Sequence of chain 11.D:
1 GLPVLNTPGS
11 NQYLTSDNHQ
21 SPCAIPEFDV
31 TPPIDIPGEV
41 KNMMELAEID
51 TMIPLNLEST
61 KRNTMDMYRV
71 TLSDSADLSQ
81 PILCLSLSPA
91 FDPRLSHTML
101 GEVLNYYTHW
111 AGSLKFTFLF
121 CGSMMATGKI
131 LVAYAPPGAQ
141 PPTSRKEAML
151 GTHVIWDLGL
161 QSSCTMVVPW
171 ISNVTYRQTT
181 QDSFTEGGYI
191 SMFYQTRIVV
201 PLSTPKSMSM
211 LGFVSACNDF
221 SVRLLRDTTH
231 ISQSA

The protein below binds the small molecule below.
Small molecule (SMILES): CCOC(=O)c1ccc(OCCCC2CCN(c3ccc(C)nn3)CC2)cc1

Sequence of chain 11.B:
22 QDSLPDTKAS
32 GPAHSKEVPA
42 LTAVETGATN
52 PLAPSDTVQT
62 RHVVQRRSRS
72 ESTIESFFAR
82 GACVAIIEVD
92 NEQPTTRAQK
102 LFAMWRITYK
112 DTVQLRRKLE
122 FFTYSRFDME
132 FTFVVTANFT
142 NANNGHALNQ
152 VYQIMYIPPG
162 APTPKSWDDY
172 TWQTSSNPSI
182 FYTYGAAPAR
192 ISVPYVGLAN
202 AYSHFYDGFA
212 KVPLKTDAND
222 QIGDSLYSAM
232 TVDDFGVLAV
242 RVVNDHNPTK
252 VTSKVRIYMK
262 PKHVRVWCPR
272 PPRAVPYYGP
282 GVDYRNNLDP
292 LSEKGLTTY

Sequence of chain 12.D:
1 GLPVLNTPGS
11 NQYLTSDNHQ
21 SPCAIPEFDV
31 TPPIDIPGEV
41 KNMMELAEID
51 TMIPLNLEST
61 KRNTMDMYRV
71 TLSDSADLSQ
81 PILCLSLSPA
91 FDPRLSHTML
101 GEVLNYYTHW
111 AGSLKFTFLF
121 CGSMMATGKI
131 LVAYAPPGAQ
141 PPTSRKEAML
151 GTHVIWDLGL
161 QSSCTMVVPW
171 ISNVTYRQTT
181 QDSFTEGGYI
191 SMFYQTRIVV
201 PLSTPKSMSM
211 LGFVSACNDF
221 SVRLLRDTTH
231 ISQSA

Binding-site contacts:
Ligand atom C9 contacts residue VAL194 of chain 11.B at 3.8 Å (hydrophobic).
Ligand atom C10 contacts residue PHE132 of chain 11.B at 3.7 Å (hydrophobic).
Ligand atom C19 contacts residue PHE236 of chain 11.B at 3.6 Å (hydrophobic).
Ligand atom C1 contacts residue ILE181 of chain 11.B at 3.5 Å (hydrophobic).
Ligand atom C7 contacts residue TYR157 of chain 11.B at 3.5 Å (hydrophobic).
Ligand atom C22 contacts residue PHE236 of chain 11.B at 3.3 Å (hydrophobic).
Ligand atom N3 contacts residue LEU239 of chain 11.B at 3.8 Å.
Ligand atom C25 contacts residue THR109 of chain 11.B at 3.2 Å.
Ligand atom O23 contacts residue PHE236 of chain 11.B at 3.3 Å.
Ligand atom O23 contacts residue TYR110 of chain 11.B at 3.5 Å.
Ligand atom C4 contacts residue ALA24 of chain 11.D at 3.9 Å (hydrophobic).
Ligand atom C18 contacts residue TYR110 of chain 11.B at 3.8 Å (hydrophobic).
Ligand atom C8 contacts residue TYR157 of chain 11.B at 3.4 Å (hydrophobic).
Ligand atom C22 contacts residue TYR110 of chain 11.B at 3.3 Å (hydrophobic).
Ligand atom C17 contacts residue MET130 of chain 11.B at 3.7 Å (hydrophobic).
Ligand atom C7 contacts residue ILE25 of chain 11.D at 3.8 Å (hydrophobic).
Ligand atom N6 contacts residue VAL194 of chain 11.B at 3.6 Å.
Ligand atom C12 contacts residue PHE236 of chain 11.B at 3.7 Å (hydrophobic).
Ligand atom N3 contacts residue ILE192 of chain 11.B at 3.7 Å.
Ligand atom C11 contacts residue PHE132 of chain 11.B at 3.5 Å (hydrophobic).
Ligand atom N4 contacts residue ILE192 of chain 11.B at 3.6 Å.
Ligand atom C8 contacts residue VAL194 of chain 11.B at 3.8 Å (hydrophobic).
Ligand atom C10 contacts residue ILE108 of chain 11.B at 3.5 Å (hydrophobic).
Ligand atom C16 contacts residue MET130 of chain 11.B at 3.8 Å (hydrophobic).
Ligand atom O15 contacts residue MET130 of chain 11.B at 3.8 Å.
Ligand atom C3 contacts residue TYR157 of chain 11.B at 3.4 Å (hydrophobic).
Ligand atom C3 contacts residue PRO179 of chain 11.B at 3.6 Å (hydrophobic).
Ligand atom C13 contacts residue PHE236 of chain 11.B at 3.8 Å (hydrophobic).
Ligand atom C1 contacts residue ILE155 of chain 11.B at 3.8 Å (hydrophobic).
Ligand atom O24 contacts residue PHE236 of chain 11.B at 3.9 Å.
Ligand atom C3 contacts residue ALA24 of chain 11.D at 3.6 Å (hydrophobic).
Ligand atom C20 contacts residue PHE236 of chain 11.B at 3.4 Å (hydrophobic).
Ligand atom C19 contacts residue TYR110 of chain 11.B at 3.8 Å (hydrophobic).
Ligand atom C21 contacts residue TYR203 of chain 11.B at 3.7 Å (hydrophobic).
Ligand atom C4 contacts residue TYR157 of chain 11.B at 3.5 Å (hydrophobic).
Ligand atom N4 contacts residue LEU239 of chain 11.B at 3.6 Å.
Ligand atom C13 contacts residue ILE108 of chain 11.B at 3.6 Å (hydrophobic).
Ligand atom O24 contacts residue THR109 of chain 11.B at 3.6 Å.
Ligand atom C7 contacts residue VAL194 of chain 11.B at 3.6 Å (hydrophobic).
Ligand atom O24 contacts residue TYR110 of chain 11.B at 3.3 Å.